Binding-site contacts:
Ligand atom C04 contacts residue ASP156 of chain 1.A at 3.4 Å.
Ligand atom O01 contacts residue ASN52 of chain 1.A at 2.9 Å (h-bond).
Ligand atom C02 contacts residue ASP156 of chain 1.A at 3.8 Å.
Ligand atom C06 contacts residue CYS92 of chain 1.A at 3.9 Å (hydrophobic).
Ligand atom N08 contacts residue ILE34 of chain 1.A at 3.7 Å.
Ligand atom C06 contacts residue GLU65 of chain 1.A at 3.2 Å.
Ligand atom O07 contacts residue GLU65 of chain 1.A at 2.5 Å (salt-bridge).
Ligand atom N08 contacts residue GLU65 of chain 1.A at 2.7 Å (salt-bridge).
Ligand atom C06 contacts residue ZN1 of chain 1.D at 3.1 Å.
Ligand atom N08 contacts residue HIS63 of chain 1.A at 3.6 Å (h-bond).
Ligand atom O01 contacts residue GLU65 of chain 1.A at 3.9 Å.
Ligand atom C06 contacts residue SER90 of chain 1.A at 4.0 Å.
Ligand atom C04 contacts residue HIS63 of chain 1.A at 3.3 Å.
Ligand atom N03 contacts residue ASP156 of chain 1.A at 2.7 Å (salt-bridge).
Ligand atom C02 contacts residue ILE34 of chain 1.A at 3.4 Å (hydrophobic).
Ligand atom C02 contacts residue GLY64 of chain 1.A at 3.8 Å.
Ligand atom O07 contacts residue ZN1 of chain 1.D at 2.0 Å.
Ligand atom C02 contacts residue ASN52 of chain 1.A at 3.8 Å.
Ligand atom C05 contacts residue HIS63 of chain 1.A at 3.9 Å.
Ligand atom O01 contacts residue GLY64 of chain 1.A at 2.9 Å (h-bond).
Ligand atom O07 contacts residue HIS63 of chain 1.A at 3.4 Å (h-bond).
Ligand atom C02 contacts residue GLU65 of chain 1.A at 3.7 Å.
Ligand atom N03 contacts residue HIS63 of chain 1.A at 3.2 Å.
Ligand atom C06 contacts residue HIS63 of chain 1.A at 3.8 Å.
Ligand atom N03 contacts residue ASN52 of chain 1.A at 3.8 Å.
Ligand atom O07 contacts residue CYS92 of chain 1.A at 3.0 Å (h-bond).
Ligand atom O01 contacts residue ASP156 of chain 1.A at 3.9 Å.
Ligand atom C02 contacts residue ZN1 of chain 1.D at 4.0 Å.
Ligand atom C04 contacts residue TRP153 of chain 1.A at 3.8 Å (hydrophobic).
Ligand atom N03 contacts residue ILE34 of chain 1.A at 3.3 Å.
Ligand atom O01 contacts residue HIS63 of chain 1.A at 3.2 Å.
Ligand atom O07 contacts residue PRO91 of chain 1.A at 3.7 Å.
Ligand atom C02 contacts residue HIS63 of chain 1.A at 3.2 Å.
Ligand atom C04 contacts residue ILE157 of chain 1.A at 3.8 Å (hydrophobic).
Ligand atom N08 contacts residue ZN1 of chain 1.D at 3.5 Å.
Ligand atom O01 contacts residue ILE34 of chain 1.A at 3.5 Å.
Ligand atom C05 contacts residue ZN1 of chain 1.D at 3.6 Å.
Ligand atom C04 contacts residue ILE34 of chain 1.A at 3.9 Å (hydrophobic).
Ligand atom O07 contacts residue CYS95 of chain 1.A at 3.4 Å (h-bond).
Ligand atom C05 contacts residue PHE115 of chain 1.A at 4.0 Å (hydrophobic).

Sequence of chain 1.A:
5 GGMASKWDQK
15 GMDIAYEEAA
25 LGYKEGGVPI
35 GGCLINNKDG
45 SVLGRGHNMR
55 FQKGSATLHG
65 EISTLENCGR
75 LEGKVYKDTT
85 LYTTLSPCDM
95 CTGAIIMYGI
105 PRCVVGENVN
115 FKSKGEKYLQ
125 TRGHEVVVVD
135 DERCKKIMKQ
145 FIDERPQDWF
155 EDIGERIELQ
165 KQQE

A small-molecule ligand and the protein it binds are described below.
Small molecule (SMILES): O=C1NC=CC(O)N1